The small molecule below binds the protein below.
Small molecule (SMILES): NS(=O)(=O)c1ccc(NC(=S)N[C@@H]2CCN(c3cccc([N+](=O)[O-])n3)C2)cc1

Binding-site contacts:
Ligand atom C11 contacts residue ILE91 of chain 1.A at 3.6 Å (hydrophobic).
Ligand atom O contacts residue HIS94 of chain 1.A at 3.4 Å.
Ligand atom O contacts residue HIS119 of chain 1.A at 3.4 Å (h-bond).
Ligand atom C7 contacts residue PHE130 of chain 1.A at 3.3 Å (hydrophobic).
Ligand atom O contacts residue TRP208 of chain 1.A at 3.9 Å.
Ligand atom C1 contacts residue GOL1 of chain 1.B at 3.8 Å.
Ligand atom O3 contacts residue GLU69 of chain 1.A at 2.9 Å.
Ligand atom S1 contacts residue HIS94 of chain 1.A at 4.0 Å.
Ligand atom O contacts residue VAL142 of chain 1.A at 3.8 Å.
Ligand atom N1 contacts residue ZN1 of chain 1.C at 2.0 Å.
Ligand atom S1 contacts residue HIS119 of chain 1.A at 4.0 Å.
Ligand atom O contacts residue ZN1 of chain 1.C at 3.0 Å.
Ligand atom S contacts residue GLN92 of chain 1.A at 3.1 Å (h-bond).
Ligand atom C contacts residue PHE130 of chain 1.A at 3.4 Å (hydrophobic).
Ligand atom S1 contacts residue THR198 of chain 1.A at 3.9 Å.
Ligand atom S contacts residue PHE130 of chain 1.A at 3.4 Å.
Ligand atom C10 contacts residue PHE130 of chain 1.A at 3.9 Å (hydrophobic).
Ligand atom C9 contacts residue PHE130 of chain 1.A at 3.5 Å (hydrophobic).
Ligand atom N1 contacts residue HIS94 of chain 1.A at 3.3 Å (h-bond).
Ligand atom C3 contacts residue LEU197 of chain 1.A at 3.8 Å (hydrophobic).
Ligand atom O1 contacts residue THR198 of chain 1.A at 2.9 Å (h-bond).
Ligand atom O1 contacts residue TRP208 of chain 1.A at 3.6 Å.
Ligand atom S1 contacts residue ZN1 of chain 1.C at 3.0 Å.
Ligand atom C5 contacts residue THR199 of chain 1.A at 3.3 Å.
Ligand atom C5 contacts residue GOL1 of chain 1.B at 3.7 Å.
Ligand atom C13 contacts residue ILE91 of chain 1.A at 3.8 Å (hydrophobic).
Ligand atom N1 contacts residue HIS119 of chain 1.A at 3.4 Å (h-bond).
Ligand atom C3 contacts residue VAL121 of chain 1.A at 3.8 Å (hydrophobic).
Ligand atom C6 contacts residue THR199 of chain 1.A at 3.4 Å.
Ligand atom O1 contacts residue LEU197 of chain 1.A at 3.3 Å.
Ligand atom S contacts residue VAL121 of chain 1.A at 3.9 Å.
Ligand atom N1 contacts residue THR198 of chain 1.A at 2.9 Å (h-bond).
Ligand atom C6 contacts residue GOL1 of chain 1.B at 3.4 Å.
Ligand atom C12 contacts residue ILE91 of chain 1.A at 3.4 Å (hydrophobic).
Ligand atom N4 contacts residue GLU69 of chain 1.A at 3.3 Å.
Ligand atom C contacts residue GLN92 of chain 1.A at 3.9 Å.
Ligand atom N2 contacts residue PHE130 of chain 1.A at 3.5 Å.
Ligand atom C2 contacts residue LEU197 of chain 1.A at 3.9 Å (hydrophobic).
Ligand atom O2 contacts residue GLU69 of chain 1.A at 2.5 Å (salt-bridge).
Ligand atom N1 contacts residue HIS96 of chain 1.A at 3.4 Å (h-bond).

Sequence of chain 1.A:
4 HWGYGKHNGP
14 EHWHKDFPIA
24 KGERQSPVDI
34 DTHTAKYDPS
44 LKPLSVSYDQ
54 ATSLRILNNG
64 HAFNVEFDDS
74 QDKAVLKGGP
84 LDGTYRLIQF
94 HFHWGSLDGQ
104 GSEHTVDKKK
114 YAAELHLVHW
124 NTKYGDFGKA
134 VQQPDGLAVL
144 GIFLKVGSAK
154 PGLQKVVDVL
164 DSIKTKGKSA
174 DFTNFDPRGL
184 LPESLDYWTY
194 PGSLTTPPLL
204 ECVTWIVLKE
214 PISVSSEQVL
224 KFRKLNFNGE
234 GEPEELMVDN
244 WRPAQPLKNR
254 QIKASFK